A small-molecule ligand and the protein it binds are described below.
Small molecule (SMILES): Nc1ncnc2c1ncn2[C@@H]1O[C@H](COP(=O)(O)O)[C@@H](OP(=O)(O)O)[C@H]1O

Sequence of chain 1.B:
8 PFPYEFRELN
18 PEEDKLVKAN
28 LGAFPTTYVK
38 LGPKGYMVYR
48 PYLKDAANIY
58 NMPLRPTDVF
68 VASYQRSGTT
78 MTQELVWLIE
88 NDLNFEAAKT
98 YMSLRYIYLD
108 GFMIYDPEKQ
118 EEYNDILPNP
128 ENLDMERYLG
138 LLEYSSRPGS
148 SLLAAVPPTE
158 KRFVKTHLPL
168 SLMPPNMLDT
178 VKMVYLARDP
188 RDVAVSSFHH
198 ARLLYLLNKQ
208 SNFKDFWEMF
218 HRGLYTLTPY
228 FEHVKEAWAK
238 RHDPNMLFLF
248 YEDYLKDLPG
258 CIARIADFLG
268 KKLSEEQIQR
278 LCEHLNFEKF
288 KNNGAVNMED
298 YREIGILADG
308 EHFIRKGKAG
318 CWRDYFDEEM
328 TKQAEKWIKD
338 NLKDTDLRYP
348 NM

Binding-site contacts:
Ligand atom P2 contacts residue ARG73 of chain 1.B at 3.5 Å.
Ligand atom O5P contacts residue ARG73 of chain 1.B at 3.3 Å (salt-bridge).
Ligand atom O5P contacts residue THR76 of chain 1.B at 2.6 Å (h-bond).
Ligand atom C2 contacts residue PHE284 of chain 1.B at 3.6 Å (hydrophobic).
Ligand atom O2P contacts residue GLY314 of chain 1.B at 2.9 Å (h-bond).
Ligand atom O3P contacts residue ARG312 of chain 1.B at 3.2 Å (salt-bridge).
Ligand atom N3 contacts residue GLY314 of chain 1.B at 3.5 Å.
Ligand atom C6 contacts residue MET78 of chain 1.B at 3.5 Å (hydrophobic).
Ligand atom C5' contacts residue ARG73 of chain 1.B at 3.5 Å.
Ligand atom O5' contacts residue GLY75 of chain 1.B at 3.3 Å (h-bond).
Ligand atom O2' contacts residue PHE284 of chain 1.B at 3.5 Å.
Ligand atom N7 contacts residue PHE287 of chain 1.B at 3.1 Å.
Ligand atom C4 contacts residue MET78 of chain 1.B at 3.6 Å (hydrophobic).
Ligand atom O5P contacts residue SER74 of chain 1.B at 3.0 Å (h-bond).
Ligand atom O2P contacts residue ARG312 of chain 1.B at 3.6 Å.
Ligand atom P1 contacts residue ARG312 of chain 1.B at 3.5 Å.
Ligand atom P2 contacts residue THR76 of chain 1.B at 3.5 Å.
Ligand atom O5' contacts residue ARG73 of chain 1.B at 3.2 Å.
Ligand atom N7 contacts residue MET78 of chain 1.B at 3.4 Å.
Ligand atom P1 contacts residue SER193 of chain 1.B at 3.5 Å.
Ligand atom N3 contacts residue TYR248 of chain 1.B at 2.9 Å (h-bond).
Ligand atom N3 contacts residue PHE284 of chain 1.B at 3.7 Å.
Ligand atom O1P contacts residue ARG312 of chain 1.B at 2.9 Å (salt-bridge).
Ligand atom O2' contacts residue ARG312 of chain 1.B at 3.1 Å (salt-bridge).
Ligand atom O3' contacts residue ARG185 of chain 1.B at 3.2 Å (salt-bridge).
Ligand atom O2P contacts residue LYS313 of chain 1.B at 2.9 Å (salt-bridge).
Ligand atom N6 contacts residue LEU282 of chain 1.B at 2.9 Å (h-bond).
Ligand atom O3P contacts residue ARG185 of chain 1.B at 2.9 Å (salt-bridge).
Ligand atom O2' contacts residue GLY314 of chain 1.B at 3.6 Å.
Ligand atom C3' contacts residue ARG73 of chain 1.B at 3.6 Å.
Ligand atom O4P contacts residue THR77 of chain 1.B at 2.8 Å (h-bond).
Ligand atom O4P contacts residue THR76 of chain 1.B at 3.4 Å (h-bond).
Ligand atom O3' contacts residue SER193 of chain 1.B at 3.5 Å (h-bond).
Ligand atom O5' contacts residue SER74 of chain 1.B at 3.5 Å (h-bond).
Ligand atom N1 contacts residue PHE284 of chain 1.B at 3.7 Å.
Ligand atom O6P contacts residue ARG73 of chain 1.B at 3.1 Å (salt-bridge).
Ligand atom C5 contacts residue MET78 of chain 1.B at 3.3 Å (hydrophobic).
Ligand atom N6 contacts residue PHE287 of chain 1.B at 3.4 Å.
Ligand atom O1P contacts residue SER193 of chain 1.B at 2.6 Å (h-bond).
Ligand atom O5P contacts residue GLY75 of chain 1.B at 3.1 Å (h-bond).